A small-molecule ligand and the protein it binds are described below.
Small molecule (SMILES): CC(=O)N[C@H]1[C@H](O[C@H]2[C@H](O)[C@@H](NC(C)=O)CO[C@@H]2CO)O[C@H](CO)[C@@H](O)[C@@H]1O

Sequence of chain 1.B:
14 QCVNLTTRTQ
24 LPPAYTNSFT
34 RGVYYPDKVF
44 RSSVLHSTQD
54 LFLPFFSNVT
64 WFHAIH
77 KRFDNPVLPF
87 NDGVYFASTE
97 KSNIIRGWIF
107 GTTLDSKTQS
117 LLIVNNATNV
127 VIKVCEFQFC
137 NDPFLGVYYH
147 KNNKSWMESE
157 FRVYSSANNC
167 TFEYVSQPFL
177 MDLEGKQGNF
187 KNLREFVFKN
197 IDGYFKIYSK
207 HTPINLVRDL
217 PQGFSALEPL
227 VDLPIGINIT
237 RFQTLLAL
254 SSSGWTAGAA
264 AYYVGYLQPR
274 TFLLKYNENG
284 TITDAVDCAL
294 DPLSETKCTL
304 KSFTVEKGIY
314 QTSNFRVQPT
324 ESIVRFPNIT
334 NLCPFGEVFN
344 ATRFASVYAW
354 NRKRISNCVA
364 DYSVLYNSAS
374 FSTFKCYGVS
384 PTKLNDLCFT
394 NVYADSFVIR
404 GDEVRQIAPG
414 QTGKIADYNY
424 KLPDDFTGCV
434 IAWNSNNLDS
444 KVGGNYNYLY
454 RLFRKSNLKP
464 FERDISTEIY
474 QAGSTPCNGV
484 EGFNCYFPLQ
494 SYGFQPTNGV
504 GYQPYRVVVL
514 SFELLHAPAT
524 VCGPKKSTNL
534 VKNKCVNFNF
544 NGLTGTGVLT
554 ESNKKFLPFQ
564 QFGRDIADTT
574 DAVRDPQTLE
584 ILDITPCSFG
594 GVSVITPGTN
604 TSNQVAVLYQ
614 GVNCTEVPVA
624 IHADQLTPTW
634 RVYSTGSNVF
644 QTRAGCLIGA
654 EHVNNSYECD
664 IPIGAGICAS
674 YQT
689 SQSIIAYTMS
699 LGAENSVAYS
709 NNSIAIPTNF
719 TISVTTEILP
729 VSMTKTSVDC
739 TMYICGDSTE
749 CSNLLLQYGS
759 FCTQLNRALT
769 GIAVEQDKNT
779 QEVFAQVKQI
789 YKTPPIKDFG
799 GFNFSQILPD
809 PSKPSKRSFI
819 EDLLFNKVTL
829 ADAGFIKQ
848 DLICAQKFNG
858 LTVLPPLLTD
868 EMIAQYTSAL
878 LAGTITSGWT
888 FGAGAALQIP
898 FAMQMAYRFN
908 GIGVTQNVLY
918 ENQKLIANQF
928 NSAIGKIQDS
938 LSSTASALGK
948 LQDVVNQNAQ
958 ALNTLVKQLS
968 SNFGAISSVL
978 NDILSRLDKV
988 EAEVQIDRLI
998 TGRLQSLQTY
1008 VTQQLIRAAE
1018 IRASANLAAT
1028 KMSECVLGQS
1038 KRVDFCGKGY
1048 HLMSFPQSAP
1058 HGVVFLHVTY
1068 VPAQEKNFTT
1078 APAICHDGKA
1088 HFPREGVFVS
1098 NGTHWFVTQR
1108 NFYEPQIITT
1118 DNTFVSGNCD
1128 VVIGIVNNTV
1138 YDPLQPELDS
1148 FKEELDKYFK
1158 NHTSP

Binding-site contacts:
Ligand atom C3 contacts residue ASN282 of chain 1.B at 4.0 Å.
Ligand atom C8 contacts residue ASN282 of chain 1.B at 4.3 Å.
Ligand atom O6 contacts residue LYS558 of chain 1.A at 3.2 Å (salt-bridge).
Ligand atom C8 contacts residue GLU281 of chain 1.B at 3.5 Å.
Ligand atom O7 contacts residue ASN282 of chain 1.B at 3.5 Å (h-bond).
Ligand atom O7 contacts residue ASN280 of chain 1.B at 4.0 Å.
Ligand atom C2 contacts residue ASN282 of chain 1.B at 2.7 Å.
Ligand atom C5 contacts residue ASN282 of chain 1.B at 3.8 Å.
Ligand atom C7 contacts residue ASN282 of chain 1.B at 3.6 Å.
Ligand atom N2 contacts residue ASN282 of chain 1.B at 3.2 Å (h-bond).
Ligand atom C4 contacts residue ASN282 of chain 1.B at 4.4 Å.
Ligand atom O5 contacts residue ASN282 of chain 1.B at 2.4 Å (h-bond).
Ligand atom C1 contacts residue ASN282 of chain 1.B at 1.8 Å.
Ligand atom C6 contacts residue LYS558 of chain 1.A at 4.3 Å.

Sequence of chain 1.A:
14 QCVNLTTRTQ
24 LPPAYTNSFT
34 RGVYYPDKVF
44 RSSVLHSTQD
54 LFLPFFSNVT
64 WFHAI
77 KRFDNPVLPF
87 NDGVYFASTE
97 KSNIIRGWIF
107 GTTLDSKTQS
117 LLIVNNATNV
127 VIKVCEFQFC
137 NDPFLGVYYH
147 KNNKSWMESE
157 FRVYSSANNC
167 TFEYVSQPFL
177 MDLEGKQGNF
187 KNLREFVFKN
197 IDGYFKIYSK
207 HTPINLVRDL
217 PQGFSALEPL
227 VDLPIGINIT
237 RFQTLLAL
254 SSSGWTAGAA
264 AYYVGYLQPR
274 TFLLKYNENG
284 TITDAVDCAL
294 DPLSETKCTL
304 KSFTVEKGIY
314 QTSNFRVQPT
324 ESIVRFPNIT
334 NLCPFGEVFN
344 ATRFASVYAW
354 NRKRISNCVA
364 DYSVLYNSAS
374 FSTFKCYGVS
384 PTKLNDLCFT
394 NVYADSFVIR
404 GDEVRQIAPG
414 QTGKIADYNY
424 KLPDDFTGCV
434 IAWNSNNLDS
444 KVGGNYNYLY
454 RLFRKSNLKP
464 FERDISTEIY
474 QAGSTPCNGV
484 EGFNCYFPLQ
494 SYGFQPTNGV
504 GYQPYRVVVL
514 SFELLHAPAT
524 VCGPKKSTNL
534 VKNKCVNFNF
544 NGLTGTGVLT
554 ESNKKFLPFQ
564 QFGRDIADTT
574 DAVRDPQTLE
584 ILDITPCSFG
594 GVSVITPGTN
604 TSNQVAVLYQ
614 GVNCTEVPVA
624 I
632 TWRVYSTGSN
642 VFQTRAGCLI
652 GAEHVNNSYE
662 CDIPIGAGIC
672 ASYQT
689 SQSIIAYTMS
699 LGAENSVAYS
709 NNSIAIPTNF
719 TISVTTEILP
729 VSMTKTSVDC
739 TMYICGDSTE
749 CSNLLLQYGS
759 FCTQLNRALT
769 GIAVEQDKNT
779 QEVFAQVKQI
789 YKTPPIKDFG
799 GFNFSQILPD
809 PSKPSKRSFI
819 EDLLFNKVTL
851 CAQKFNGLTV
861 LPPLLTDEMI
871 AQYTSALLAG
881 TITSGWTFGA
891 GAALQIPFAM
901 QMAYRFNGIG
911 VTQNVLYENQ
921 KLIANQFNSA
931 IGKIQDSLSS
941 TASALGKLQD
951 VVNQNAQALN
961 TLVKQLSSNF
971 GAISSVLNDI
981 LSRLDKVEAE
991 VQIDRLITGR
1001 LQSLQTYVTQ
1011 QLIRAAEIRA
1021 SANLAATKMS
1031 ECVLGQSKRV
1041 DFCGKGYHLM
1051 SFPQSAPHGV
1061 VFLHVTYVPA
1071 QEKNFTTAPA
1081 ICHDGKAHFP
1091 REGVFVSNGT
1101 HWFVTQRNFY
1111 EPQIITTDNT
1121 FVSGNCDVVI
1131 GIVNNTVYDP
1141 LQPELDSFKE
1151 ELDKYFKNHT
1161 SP